Sequence of chain 1.D:
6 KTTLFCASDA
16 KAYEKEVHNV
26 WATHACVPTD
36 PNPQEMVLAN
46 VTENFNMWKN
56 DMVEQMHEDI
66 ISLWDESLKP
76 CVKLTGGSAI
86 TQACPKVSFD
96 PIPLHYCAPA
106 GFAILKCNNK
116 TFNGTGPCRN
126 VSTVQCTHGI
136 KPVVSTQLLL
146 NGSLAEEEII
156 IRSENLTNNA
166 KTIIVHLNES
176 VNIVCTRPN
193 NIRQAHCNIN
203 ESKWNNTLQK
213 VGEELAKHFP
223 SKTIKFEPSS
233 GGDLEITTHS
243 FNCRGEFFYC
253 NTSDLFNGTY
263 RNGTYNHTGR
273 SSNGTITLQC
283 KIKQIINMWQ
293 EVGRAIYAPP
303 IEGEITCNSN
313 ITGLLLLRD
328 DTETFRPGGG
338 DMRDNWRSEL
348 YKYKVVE

Binding-site contacts:
Ligand atom C8 contacts residue ASN259 of chain 1.D at 4.5 Å.
Ligand atom O5 contacts residue ASN259 of chain 1.D at 2.3 Å (h-bond).
Ligand atom O6 contacts residue ARG272 of chain 1.D at 3.2 Å (salt-bridge).
Ligand atom C1 contacts residue THR270 of chain 1.D at 3.7 Å.
Ligand atom O6 contacts residue THR270 of chain 1.D at 4.0 Å.
Ligand atom O7 contacts residue PRO230 of chain 1.D at 4.3 Å.
Ligand atom O5 contacts residue SER255 of chain 1.D at 4.3 Å.
Ligand atom C5 contacts residue ASN259 of chain 1.D at 3.6 Å.
Ligand atom C7 contacts residue ASN259 of chain 1.D at 4.0 Å.
Ligand atom C8 contacts residue PRO230 of chain 1.D at 3.7 Å (hydrophobic).
Ligand atom C2 contacts residue SER255 of chain 1.D at 4.3 Å.
Ligand atom C1 contacts residue GLY271 of chain 1.D at 4.4 Å.
Ligand atom O5 contacts residue GLY271 of chain 1.D at 4.0 Å.
Ligand atom C1 contacts residue ASN259 of chain 1.D at 1.4 Å.
Ligand atom C2 contacts residue ASN259 of chain 1.D at 2.4 Å.
Ligand atom O6 contacts residue GLY271 of chain 1.D at 3.9 Å.
Ligand atom C5 contacts residue ASP256 of chain 1.D at 4.4 Å.
Ligand atom C3 contacts residue ASN259 of chain 1.D at 3.8 Å.
Ligand atom C6 contacts residue ASP256 of chain 1.D at 3.7 Å.
Ligand atom C7 contacts residue PRO230 of chain 1.D at 4.0 Å (hydrophobic).
Ligand atom O6 contacts residue ASP256 of chain 1.D at 2.9 Å (salt-bridge).
Ligand atom C4 contacts residue ASN259 of chain 1.D at 4.2 Å.
Ligand atom O5 contacts residue ASP256 of chain 1.D at 3.7 Å.
Ligand atom C5 contacts residue THR270 of chain 1.D at 4.1 Å.
Ligand atom O5 contacts residue THR270 of chain 1.D at 3.5 Å (h-bond).
Ligand atom N2 contacts residue ASN259 of chain 1.D at 2.9 Å (h-bond).
Ligand atom C1 contacts residue SER255 of chain 1.D at 4.2 Å.

This small molecule binds to this protein.
Small molecule (SMILES): CC(=O)N[C@@H]1[C@@H](O)[C@H](O)[C@@H](CO)O[C@H]1O